Sequence of chain 1.O:
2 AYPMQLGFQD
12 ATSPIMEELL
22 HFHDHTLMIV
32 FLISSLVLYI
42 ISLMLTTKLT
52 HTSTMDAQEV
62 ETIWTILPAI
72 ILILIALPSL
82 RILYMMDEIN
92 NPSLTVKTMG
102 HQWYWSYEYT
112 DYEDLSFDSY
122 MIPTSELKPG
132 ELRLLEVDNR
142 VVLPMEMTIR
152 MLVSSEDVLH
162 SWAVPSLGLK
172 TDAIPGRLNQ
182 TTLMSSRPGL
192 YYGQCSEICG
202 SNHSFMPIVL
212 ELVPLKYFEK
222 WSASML

Binding-site contacts:
Ligand atom C43 contacts residue LEU37 of chain 1.O at 3.3 Å (hydrophobic).
Ligand atom O61 contacts residue HIS26 of chain 1.O at 3.8 Å.
Ligand atom C19 contacts residue ILE30 of chain 1.O at 4.5 Å (hydrophobic).
Ligand atom C40 contacts residue ILE34 of chain 1.O at 4.4 Å (hydrophobic).
Ligand atom C22 contacts residue ILE30 of chain 1.O at 3.8 Å (hydrophobic).
Ligand atom O61 contacts residue LEU75 of chain 1.O at 2.8 Å (h-bond).
Ligand atom C1 contacts residue HIS26 of chain 1.O at 4.1 Å.
Ligand atom C37 contacts residue ILE72 of chain 1.O at 3.9 Å (hydrophobic).
Ligand atom C40 contacts residue LEU37 of chain 1.O at 4.1 Å (hydrophobic).
Ligand atom C19 contacts residue LEU75 of chain 1.O at 4.2 Å (hydrophobic).
Ligand atom C22 contacts residue MET29 of chain 1.O at 3.6 Å (hydrophobic).
Ligand atom C43 contacts residue ILE34 of chain 1.O at 3.5 Å (hydrophobic).
Ligand atom C43 contacts residue LEU33 of chain 1.O at 3.7 Å (hydrophobic).
Ligand atom C18 contacts residue MET29 of chain 1.O at 4.3 Å (hydrophobic).
Ligand atom O49 contacts residue LYS36 of chain 1.V at 3.2 Å (salt-bridge).
Ligand atom C34 contacts residue LEU33 of chain 1.O at 3.8 Å (hydrophobic).
Ligand atom O16 contacts residue HIS26 of chain 1.O at 4.3 Å.
Ligand atom C40 contacts residue LEU33 of chain 1.O at 4.2 Å (hydrophobic).
Ligand atom C2 contacts residue HIS26 of chain 1.O at 4.0 Å.
Ligand atom C28 contacts residue ILE30 of chain 1.O at 4.0 Å (hydrophobic).
Ligand atom C34 contacts residue ILE34 of chain 1.O at 4.2 Å (hydrophobic).
Ligand atom O5 contacts residue HIS26 of chain 1.O at 3.2 Å.
Ligand atom C18 contacts residue HIS26 of chain 1.O at 3.6 Å.
Ligand atom C31 contacts residue ILE72 of chain 1.O at 3.9 Å (hydrophobic).
Ligand atom C57 contacts residue LEU75 of chain 1.O at 4.2 Å (hydrophobic).
Ligand atom O61 contacts residue PRO79 of chain 1.O at 3.7 Å.
Ligand atom C25 contacts residue ILE30 of chain 1.O at 4.2 Å (hydrophobic).
Ligand atom C37 contacts residue ILE34 of chain 1.O at 4.1 Å (hydrophobic).
Ligand atom C28 contacts residue LEU33 of chain 1.O at 4.1 Å (hydrophobic).
Ligand atom C3 contacts residue HIS26 of chain 1.O at 4.4 Å.
Ligand atom O5 contacts residue LEU75 of chain 1.O at 4.1 Å.
Ligand atom C1 contacts residue LYS36 of chain 1.V at 4.4 Å.
Ligand atom C4 contacts residue HIS26 of chain 1.O at 4.1 Å.
Ligand atom C34 contacts residue ILE72 of chain 1.O at 4.4 Å (hydrophobic).
Ligand atom C57 contacts residue HIS26 of chain 1.O at 4.4 Å.
Ligand atom C6 contacts residue HIS26 of chain 1.O at 4.0 Å.
Ligand atom O55 contacts residue HIS26 of chain 1.O at 2.9 Å (h-bond).

This small molecule binds to this protein.
Small molecule (SMILES): CCCCCCCCCCO[C@@H]1O[C@H](CO)[C@@H](O[C@H]2O[C@H](CO)[C@@H](O)[C@H](O)[C@H]2O)[C@H](O)[C@H]1O

Sequence of chain 1.V:
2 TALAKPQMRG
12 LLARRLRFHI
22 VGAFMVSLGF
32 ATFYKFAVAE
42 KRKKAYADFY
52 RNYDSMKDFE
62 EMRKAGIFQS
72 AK